The protein below binds the small molecule below.
Small molecule (SMILES): CC(C)Cn1c(=O)n(C)c(=O)c2nc[nH]c21

Sequence of chain 1.B:
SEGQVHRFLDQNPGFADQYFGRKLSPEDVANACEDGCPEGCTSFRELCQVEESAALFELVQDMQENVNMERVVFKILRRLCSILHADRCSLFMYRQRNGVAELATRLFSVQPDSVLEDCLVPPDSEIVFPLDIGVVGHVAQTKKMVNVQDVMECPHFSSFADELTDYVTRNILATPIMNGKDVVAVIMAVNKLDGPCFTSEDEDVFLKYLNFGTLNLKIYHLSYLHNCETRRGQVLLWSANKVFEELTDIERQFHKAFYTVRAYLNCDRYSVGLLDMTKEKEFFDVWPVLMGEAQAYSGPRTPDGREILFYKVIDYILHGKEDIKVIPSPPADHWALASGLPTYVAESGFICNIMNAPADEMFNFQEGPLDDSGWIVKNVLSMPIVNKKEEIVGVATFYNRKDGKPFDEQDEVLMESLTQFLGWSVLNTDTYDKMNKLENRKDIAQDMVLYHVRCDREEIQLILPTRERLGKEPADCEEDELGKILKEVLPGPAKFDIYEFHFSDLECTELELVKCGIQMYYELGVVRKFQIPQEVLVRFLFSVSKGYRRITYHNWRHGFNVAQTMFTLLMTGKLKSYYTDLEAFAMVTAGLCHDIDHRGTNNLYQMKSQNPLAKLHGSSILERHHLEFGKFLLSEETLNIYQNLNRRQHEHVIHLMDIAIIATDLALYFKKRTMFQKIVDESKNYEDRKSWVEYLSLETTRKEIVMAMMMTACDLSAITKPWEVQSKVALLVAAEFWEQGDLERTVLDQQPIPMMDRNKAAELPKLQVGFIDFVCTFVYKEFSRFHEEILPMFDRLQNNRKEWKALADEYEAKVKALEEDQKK

Binding-site contacts:
Ligand atom O6 contacts residue GLN771 of chain 1.B at 3.5 Å (h-bond).
Ligand atom C2 contacts residue LEU719 of chain 1.B at 4.2 Å (hydrophobic).
Ligand atom O2 contacts residue TYR556 of chain 1.B at 4.3 Å.
Ligand atom C10 contacts residue ILE722 of chain 1.B at 4.3 Å (hydrophobic).
Ligand atom C11 contacts residue LEU719 of chain 1.B at 4.3 Å (hydrophobic).
Ligand atom C6 contacts residue VAL736 of chain 1.B at 4.4 Å (hydrophobic).
Ligand atom C6 contacts residue GLN771 of chain 1.B at 4.2 Å.
Ligand atom O2 contacts residue LEU719 of chain 1.B at 3.6 Å.
Ligand atom C8 contacts residue PHE774 of chain 1.B at 4.2 Å (hydrophobic).
Ligand atom N7 contacts residue PHE774 of chain 1.B at 4.1 Å.
Ligand atom C10 contacts residue ALA721 of chain 1.B at 3.8 Å (hydrophobic).
Ligand atom O6 contacts residue VAL736 of chain 1.B at 4.2 Å.
Ligand atom N7 contacts residue VAL736 of chain 1.B at 4.3 Å.
Ligand atom N1 contacts residue PHE774 of chain 1.B at 4.3 Å.
Ligand atom C6 contacts residue PHE774 of chain 1.B at 4.2 Å (hydrophobic).
Ligand atom N7 contacts residue GLN771 of chain 1.B at 3.0 Å (h-bond).
Ligand atom N3 contacts residue PHE774 of chain 1.B at 3.9 Å.
Ligand atom C2 contacts residue PHE774 of chain 1.B at 4.2 Å (hydrophobic).
Ligand atom O6 contacts residue ILE722 of chain 1.B at 4.0 Å.
Ligand atom C5 contacts residue GLN771 of chain 1.B at 3.9 Å.
Ligand atom C11 contacts residue PHE774 of chain 1.B at 4.0 Å (hydrophobic).
Ligand atom C8 contacts residue PHE740 of chain 1.B at 4.2 Å (hydrophobic).
Ligand atom C13 contacts residue VAL736 of chain 1.B at 4.0 Å (hydrophobic).
Ligand atom N9 contacts residue PHE740 of chain 1.B at 4.1 Å.
Ligand atom C8 contacts residue GLN771 of chain 1.B at 4.0 Å.
Ligand atom C10 contacts residue TYR556 of chain 1.B at 3.9 Å (hydrophobic).
Ligand atom C5 contacts residue VAL736 of chain 1.B at 4.4 Å (hydrophobic).
Ligand atom C13 contacts residue PHE740 of chain 1.B at 3.6 Å (hydrophobic).
Ligand atom C5 contacts residue PHE774 of chain 1.B at 3.9 Å (hydrophobic).
Ligand atom C12 contacts residue PHE740 of chain 1.B at 4.2 Å (hydrophobic).
Ligand atom C6 contacts residue ILE722 of chain 1.B at 4.3 Å (hydrophobic).
Ligand atom C4 contacts residue PHE774 of chain 1.B at 3.8 Å (hydrophobic).
Ligand atom N9 contacts residue PHE774 of chain 1.B at 4.2 Å.